Sequence of chain 1.B:
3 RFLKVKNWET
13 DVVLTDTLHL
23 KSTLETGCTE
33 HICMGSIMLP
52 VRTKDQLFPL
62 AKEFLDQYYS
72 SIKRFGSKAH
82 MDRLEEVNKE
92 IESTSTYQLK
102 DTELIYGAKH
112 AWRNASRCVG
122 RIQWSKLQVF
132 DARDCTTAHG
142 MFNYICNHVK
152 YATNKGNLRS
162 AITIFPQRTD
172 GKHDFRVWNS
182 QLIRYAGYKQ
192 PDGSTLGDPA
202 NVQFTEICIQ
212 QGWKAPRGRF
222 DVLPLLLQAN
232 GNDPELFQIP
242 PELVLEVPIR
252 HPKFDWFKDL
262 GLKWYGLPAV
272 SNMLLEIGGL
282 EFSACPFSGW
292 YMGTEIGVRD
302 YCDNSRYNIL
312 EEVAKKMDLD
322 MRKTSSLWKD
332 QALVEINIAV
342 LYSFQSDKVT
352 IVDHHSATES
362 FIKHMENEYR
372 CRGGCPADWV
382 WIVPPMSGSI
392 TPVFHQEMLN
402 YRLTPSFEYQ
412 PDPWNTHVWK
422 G

Binding-site contacts:
Ligand atom C20 contacts residue HEM1 of chain 1.H at 3.5 Å.
Ligand atom C24 contacts residue VAL271 of chain 1.B at 3.8 Å (hydrophobic).
Ligand atom S01 contacts residue TRP10 of chain 1.A at 3.6 Å.
Ligand atom C36 contacts residue GLU296 of chain 1.B at 3.4 Å.
Ligand atom C33 contacts residue VAL271 of chain 1.B at 3.6 Å (hydrophobic).
Ligand atom C17 contacts residue HEM1 of chain 1.H at 3.6 Å.
Ligand atom C14 contacts residue HEM1 of chain 1.H at 3.0 Å.
Ligand atom N26 contacts residue GLU296 of chain 1.B at 2.9 Å (salt-bridge).
Ligand atom N26 contacts residue TRP291 of chain 1.B at 2.9 Å (h-bond).
Ligand atom C20 contacts residue ASN273 of chain 1.B at 3.5 Å.
Ligand atom C26 contacts residue GLU296 of chain 1.B at 3.5 Å.
Ligand atom C22 contacts residue GLY290 of chain 1.B at 3.2 Å.
Ligand atom N26 contacts residue PRO269 of chain 1.B at 3.8 Å.
Ligand atom C22 contacts residue HEM1 of chain 1.H at 3.4 Å.
Ligand atom C12 contacts residue MET40 of chain 1.B at 3.6 Å (hydrophobic).
Ligand atom C05 contacts residue TRP10 of chain 1.A at 3.6 Å (hydrophobic).
Ligand atom C06 contacts residue TRP10 of chain 1.A at 3.5 Å (hydrophobic).
Ligand atom C22 contacts residue PHE288 of chain 1.B at 3.6 Å (hydrophobic).
Ligand atom N18 contacts residue HEM1 of chain 1.H at 2.9 Å (h-bond).
Ligand atom C23 contacts residue PRO269 of chain 1.B at 3.4 Å (hydrophobic).
Ligand atom C15 contacts residue HEM1 of chain 1.H at 3.7 Å.
Ligand atom C35 contacts residue VAL271 of chain 1.B at 3.7 Å (hydrophobic).
Ligand atom C14 contacts residue TYR410 of chain 1.B at 3.4 Å (hydrophobic).
Ligand atom C34 contacts residue VAL271 of chain 1.B at 3.3 Å (hydrophobic).
Ligand atom C22 contacts residue SER289 of chain 1.B at 3.5 Å.
Ligand atom S21 contacts residue GLY290 of chain 1.B at 3.8 Å.
Ligand atom C13 contacts residue TYR410 of chain 1.B at 3.3 Å (hydrophobic).
Ligand atom C32 contacts residue HEM1 of chain 1.H at 3.5 Å.
Ligand atom C23 contacts residue PHE288 of chain 1.B at 3.5 Å (hydrophobic).
Ligand atom C38 contacts residue HEM1 of chain 1.H at 3.5 Å.
Ligand atom C33 contacts residue HEM1 of chain 1.H at 3.6 Å.
Ligand atom C12 contacts residue LEU41 of chain 1.B at 3.6 Å (hydrophobic).
Ligand atom C23 contacts residue SER289 of chain 1.B at 3.8 Å.
Ligand atom C31 contacts residue GLU296 of chain 1.B at 3.2 Å.
Ligand atom C24 contacts residue PRO269 of chain 1.B at 3.5 Å (hydrophobic).
Ligand atom C37 contacts residue HEM1 of chain 1.H at 3.6 Å.
Ligand atom S21 contacts residue HEM1 of chain 1.H at 3.1 Å.
Ligand atom N27 contacts residue GLU296 of chain 1.B at 2.6 Å (salt-bridge).
Ligand atom N07 contacts residue TRP10 of chain 1.A at 3.6 Å.
Ligand atom C37 contacts residue VAL271 of chain 1.B at 3.6 Å (hydrophobic).

The small molecule below binds the protein below.
Small molecule (SMILES): [H]/N=C(/Nc1ccc(CCN(CC)Cc2cccc(N/C(=N/[H])c3cccs3)c2)cc1)c1cccs1

Sequence of chain 1.A:
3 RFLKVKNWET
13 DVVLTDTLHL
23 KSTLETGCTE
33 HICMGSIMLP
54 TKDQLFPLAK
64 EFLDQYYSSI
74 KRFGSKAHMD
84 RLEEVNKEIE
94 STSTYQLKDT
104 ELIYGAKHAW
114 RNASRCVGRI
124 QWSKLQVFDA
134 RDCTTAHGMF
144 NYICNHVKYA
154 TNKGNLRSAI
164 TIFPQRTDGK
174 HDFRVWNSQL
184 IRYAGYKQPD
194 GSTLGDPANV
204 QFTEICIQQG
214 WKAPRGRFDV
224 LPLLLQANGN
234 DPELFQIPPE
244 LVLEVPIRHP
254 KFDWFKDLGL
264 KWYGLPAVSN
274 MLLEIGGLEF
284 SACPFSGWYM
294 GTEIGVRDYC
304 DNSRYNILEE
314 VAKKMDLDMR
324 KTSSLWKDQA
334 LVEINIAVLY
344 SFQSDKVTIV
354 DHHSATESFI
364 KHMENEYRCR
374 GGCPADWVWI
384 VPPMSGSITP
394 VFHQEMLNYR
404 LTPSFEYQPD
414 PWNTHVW